Sequence of chain 1.B:
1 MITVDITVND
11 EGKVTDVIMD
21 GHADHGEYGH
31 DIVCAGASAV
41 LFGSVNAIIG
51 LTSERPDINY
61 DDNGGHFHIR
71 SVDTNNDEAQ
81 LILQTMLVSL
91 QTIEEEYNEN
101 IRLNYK

The small molecule below binds the protein below.
Small molecule (SMILES): CC(=O)[C@H](Cc1ccccc1)NC(=O)[C@H](Cc1ccccc1)NC(=O)[C@H](CCC(N)=O)NC(=O)[C@H](CC(C)C)NC(=O)[C@H](CC(N)=O)NC(=O)[C@H](CC(C)C)NC(=O)[C@H](C)[NH3+]

Binding-site contacts:
Ligand atom N contacts residue CYS34 of chain 1.B at 3.1 Å (h-bond).
Ligand atom CD1 contacts residue ALA35 of chain 1.B at 3.4 Å (hydrophobic).
Ligand atom CG contacts residue ALA35 of chain 1.B at 3.8 Å (hydrophobic).
Ligand atom CB contacts residue ILE2 of chain 1.B at 3.6 Å (hydrophobic).
Ligand atom CT contacts residue CYS34 of chain 1.B at 1.8 Å (hydrophobic).
Ligand atom CZ contacts residue HIS66 of chain 1.B at 3.6 Å.
Ligand atom O contacts residue ALA35 of chain 1.B at 3.3 Å.
Ligand atom O contacts residue PHE42 of chain 1.B at 3.6 Å.
Ligand atom C contacts residue ALA23 of chain 1.B at 3.7 Å (hydrophobic).
Ligand atom CD1 contacts residue PHE42 of chain 1.B at 3.1 Å (hydrophobic).
Ligand atom CD contacts residue ASP31 of chain 1.B at 3.7 Å.
Ligand atom N contacts residue SER38 of chain 1.B at 3.5 Å (h-bond).
Ligand atom CZ contacts residue PHE67 of chain 1.B at 3.6 Å (hydrophobic).
Ligand atom O contacts residue GLY65 of chain 1.B at 2.9 Å (h-bond).
Ligand atom O contacts residue SER38 of chain 1.B at 3.4 Å.
Ligand atom O contacts residue CYS34 of chain 1.B at 3.1 Å (h-bond).
Ligand atom OE1 contacts residue GLY29 of chain 1.B at 2.9 Å (h-bond).
Ligand atom O contacts residue SER38 of chain 1.B at 3.6 Å (h-bond).
Ligand atom CD1 contacts residue PHE42 of chain 1.B at 3.6 Å (hydrophobic).
Ligand atom OE1 contacts residue HIS30 of chain 1.B at 3.3 Å (h-bond).
Ligand atom CD1 contacts residue ALA39 of chain 1.B at 3.6 Å (hydrophobic).
Ligand atom NE2 contacts residue ALA35 of chain 1.B at 3.7 Å.
Ligand atom O contacts residue HIS22 of chain 1.B at 3.5 Å.
Ligand atom N contacts residue SER38 of chain 1.B at 3.6 Å.
Ligand atom CT contacts residue HIS22 of chain 1.B at 3.7 Å.
Ligand atom OE1 contacts residue ASP31 of chain 1.B at 3.1 Å (salt-bridge).
Ligand atom CD contacts residue GLY29 of chain 1.B at 3.7 Å.
Ligand atom CB contacts residue PHE42 of chain 1.B at 3.7 Å (hydrophobic).
Ligand atom C contacts residue CYS34 of chain 1.B at 3.6 Å (hydrophobic).
Ligand atom CA contacts residue CYS34 of chain 1.B at 3.6 Å (hydrophobic).
Ligand atom CD1 contacts residue SER38 of chain 1.B at 3.5 Å.
Ligand atom NE2 contacts residue ASP31 of chain 1.B at 2.8 Å (salt-bridge).
Ligand atom O contacts residue ILE2 of chain 1.B at 3.2 Å.
Ligand atom C contacts residue CYS34 of chain 1.B at 2.5 Å (hydrophobic).
Ligand atom O contacts residue ALA23 of chain 1.B at 2.8 Å (h-bond).
Ligand atom CA contacts residue CYS34 of chain 1.B at 3.3 Å (hydrophobic).
Ligand atom O contacts residue GLY64 of chain 1.B at 3.8 Å.
Ligand atom CE2 contacts residue MET19 of chain 1.B at 3.6 Å (hydrophobic).
Ligand atom CG contacts residue PHE42 of chain 1.B at 3.7 Å (hydrophobic).
Ligand atom O contacts residue HIS22 of chain 1.B at 3.5 Å.